A small-molecule ligand and the protein it binds are described below.
Small molecule (SMILES): CC(=O)N[C@H]1[C@H](O[C@H]2[C@H](O)[C@@H](NC(C)=O)CO[C@@H]2CO)O[C@H](CO)[C@@H](O[C@H]2O[C@H](CO)[C@@H](O)[C@H](O)[C@@H]2O)[C@@H]1O

Sequence of chain 1.A:
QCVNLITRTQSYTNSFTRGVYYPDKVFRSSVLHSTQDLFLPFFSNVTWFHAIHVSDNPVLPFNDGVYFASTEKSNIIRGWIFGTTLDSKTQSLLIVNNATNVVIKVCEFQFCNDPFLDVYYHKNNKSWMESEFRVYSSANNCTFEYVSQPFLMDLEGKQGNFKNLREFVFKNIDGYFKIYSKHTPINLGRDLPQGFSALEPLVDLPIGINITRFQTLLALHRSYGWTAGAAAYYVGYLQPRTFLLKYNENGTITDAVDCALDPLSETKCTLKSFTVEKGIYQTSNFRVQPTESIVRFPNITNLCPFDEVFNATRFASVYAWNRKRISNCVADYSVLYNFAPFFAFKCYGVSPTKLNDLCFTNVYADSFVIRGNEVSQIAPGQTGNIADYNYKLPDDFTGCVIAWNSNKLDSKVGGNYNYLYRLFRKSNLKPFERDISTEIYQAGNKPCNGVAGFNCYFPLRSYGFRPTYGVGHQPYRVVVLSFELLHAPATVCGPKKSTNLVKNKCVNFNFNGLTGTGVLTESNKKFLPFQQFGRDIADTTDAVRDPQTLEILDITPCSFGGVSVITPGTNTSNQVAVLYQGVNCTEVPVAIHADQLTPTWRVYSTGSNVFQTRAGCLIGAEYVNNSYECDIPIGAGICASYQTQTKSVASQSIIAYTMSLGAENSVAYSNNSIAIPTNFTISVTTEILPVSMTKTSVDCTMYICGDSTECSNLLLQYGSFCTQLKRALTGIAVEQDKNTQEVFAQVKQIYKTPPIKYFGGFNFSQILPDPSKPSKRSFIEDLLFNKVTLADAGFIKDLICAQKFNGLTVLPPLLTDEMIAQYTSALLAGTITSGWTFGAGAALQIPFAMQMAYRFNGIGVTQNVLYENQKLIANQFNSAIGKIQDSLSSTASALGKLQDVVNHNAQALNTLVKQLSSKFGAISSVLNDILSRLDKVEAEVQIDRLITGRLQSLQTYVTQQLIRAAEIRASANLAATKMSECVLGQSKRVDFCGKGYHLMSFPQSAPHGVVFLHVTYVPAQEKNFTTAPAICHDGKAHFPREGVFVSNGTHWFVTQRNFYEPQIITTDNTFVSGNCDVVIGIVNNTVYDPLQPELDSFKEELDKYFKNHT

Binding-site contacts:
Ligand atom O4 contacts residue ASN122 of chain 1.A at 3.0 Å (h-bond).
Ligand atom C8 contacts residue THR121 of chain 1.A at 3.6 Å.
Ligand atom O5 contacts residue ASN122 of chain 1.A at 3.1 Å (h-bond).
Ligand atom C1 contacts residue ASN119 of chain 1.A at 1.4 Å.
Ligand atom C4 contacts residue ASN122 of chain 1.A at 3.2 Å.
Ligand atom C5 contacts residue ASN122 of chain 1.A at 3.1 Å.
Ligand atom O3 contacts residue ASN122 of chain 1.A at 4.2 Å.
Ligand atom C8 contacts residue VAL124 of chain 1.A at 4.3 Å (hydrophobic).
Ligand atom N2 contacts residue THR121 of chain 1.A at 3.3 Å.
Ligand atom C4 contacts residue ASN119 of chain 1.A at 4.3 Å.
Ligand atom C7 contacts residue VAL168 of chain 1.A at 4.5 Å (hydrophobic).
Ligand atom C8 contacts residue ASN119 of chain 1.A at 4.3 Å.
Ligand atom C8 contacts residue VAL168 of chain 1.A at 4.1 Å (hydrophobic).
Ligand atom C1 contacts residue ASN122 of chain 1.A at 2.5 Å.
Ligand atom C5 contacts residue ASN119 of chain 1.A at 3.7 Å.
Ligand atom C2 contacts residue THR121 of chain 1.A at 4.3 Å.
Ligand atom C2 contacts residue ASN122 of chain 1.A at 3.2 Å.
Ligand atom C6 contacts residue ASN122 of chain 1.A at 4.2 Å.
Ligand atom C3 contacts residue THR121 of chain 1.A at 4.5 Å.
Ligand atom O7 contacts residue ASN119 of chain 1.A at 3.5 Å (h-bond).
Ligand atom C7 contacts residue THR121 of chain 1.A at 4.0 Å.
Ligand atom C2 contacts residue ASN119 of chain 1.A at 2.5 Å.
Ligand atom C3 contacts residue ASN119 of chain 1.A at 3.8 Å.
Ligand atom C3 contacts residue ASN122 of chain 1.A at 3.2 Å.
Ligand atom N2 contacts residue ASN119 of chain 1.A at 2.9 Å (h-bond).
Ligand atom C8 contacts residue GLU166 of chain 1.A at 3.9 Å.
Ligand atom N2 contacts residue ASN122 of chain 1.A at 3.6 Å (h-bond).
Ligand atom C7 contacts residue ASN119 of chain 1.A at 3.3 Å.
Ligand atom O5 contacts residue ASN119 of chain 1.A at 2.4 Å (h-bond).
Ligand atom O7 contacts residue VAL168 of chain 1.A at 4.0 Å.